Sequence of chain 1.I:
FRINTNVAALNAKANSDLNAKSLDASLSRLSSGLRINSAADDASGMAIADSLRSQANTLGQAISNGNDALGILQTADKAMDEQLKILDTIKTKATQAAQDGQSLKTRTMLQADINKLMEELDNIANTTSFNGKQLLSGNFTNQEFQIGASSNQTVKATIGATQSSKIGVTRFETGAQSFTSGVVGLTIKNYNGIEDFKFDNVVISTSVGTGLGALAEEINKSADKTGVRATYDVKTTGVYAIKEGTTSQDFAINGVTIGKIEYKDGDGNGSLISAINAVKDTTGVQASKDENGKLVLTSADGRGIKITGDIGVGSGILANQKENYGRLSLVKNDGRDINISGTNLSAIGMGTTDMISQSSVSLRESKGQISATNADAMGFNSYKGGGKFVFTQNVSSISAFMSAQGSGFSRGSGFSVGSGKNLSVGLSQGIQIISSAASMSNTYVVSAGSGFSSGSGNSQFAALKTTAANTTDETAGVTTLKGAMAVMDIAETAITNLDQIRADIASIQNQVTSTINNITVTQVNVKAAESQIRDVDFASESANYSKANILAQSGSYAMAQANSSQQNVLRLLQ

Binding-site contacts:
Ligand atom O1A contacts residue ALA440 of chain 1.I at 4.2 Å.
Ligand atom O4 contacts residue SER441 of chain 1.I at 3.7 Å.
Ligand atom C5 contacts residue SER441 of chain 1.I at 4.0 Å.
Ligand atom O6 contacts residue SER441 of chain 1.I at 2.9 Å (h-bond).
Ligand atom C4 contacts residue SER441 of chain 1.I at 3.2 Å.
Ligand atom C2 contacts residue SER441 of chain 1.I at 1.4 Å.
Ligand atom O1B contacts residue SER441 of chain 1.I at 3.3 Å (h-bond).
Ligand atom C1 contacts residue SER441 of chain 1.I at 2.1 Å.
Ligand atom C6 contacts residue SER441 of chain 1.I at 3.8 Å.
Ligand atom C3 contacts residue SER441 of chain 1.I at 1.8 Å.
Ligand atom O1A contacts residue SER441 of chain 1.I at 2.2 Å (h-bond).

The protein below binds the small molecule below.
Small molecule (SMILES): C[C@H](O)[C@H](N)[C@@H]1O[C@](O)(C(=O)O)C[C@H](O)[C@@H]1N